A small-molecule ligand and the protein it binds are described below.
Small molecule (SMILES): CC(=O)N[C@H]1[C@H]([C@H](O)[C@H](O)CO)O[C@@](O)(C(=O)O)C[C@@H]1O

Sequence of chain 3.A:
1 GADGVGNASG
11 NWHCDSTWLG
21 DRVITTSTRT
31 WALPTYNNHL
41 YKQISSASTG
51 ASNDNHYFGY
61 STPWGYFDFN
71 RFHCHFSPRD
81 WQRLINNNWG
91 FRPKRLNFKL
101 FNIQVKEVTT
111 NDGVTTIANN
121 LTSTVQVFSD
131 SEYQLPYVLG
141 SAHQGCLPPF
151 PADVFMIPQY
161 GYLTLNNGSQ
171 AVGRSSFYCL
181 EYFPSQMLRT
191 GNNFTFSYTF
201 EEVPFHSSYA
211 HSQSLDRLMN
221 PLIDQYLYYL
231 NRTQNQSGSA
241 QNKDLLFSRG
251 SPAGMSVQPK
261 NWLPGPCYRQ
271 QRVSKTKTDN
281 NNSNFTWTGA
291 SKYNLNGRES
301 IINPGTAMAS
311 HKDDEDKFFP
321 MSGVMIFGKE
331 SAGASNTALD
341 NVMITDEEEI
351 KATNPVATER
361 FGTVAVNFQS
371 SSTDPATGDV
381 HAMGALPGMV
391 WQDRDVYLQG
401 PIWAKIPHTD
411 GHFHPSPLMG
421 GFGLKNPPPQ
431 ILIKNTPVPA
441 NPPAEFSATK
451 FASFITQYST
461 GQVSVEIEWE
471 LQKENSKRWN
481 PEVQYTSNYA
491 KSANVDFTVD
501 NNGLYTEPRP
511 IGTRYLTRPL

Binding-site contacts:
Ligand atom C4 contacts residue VAL257 of chain 3.A at 4.4 Å (hydrophobic).
Ligand atom C1 contacts residue ARG232 of chain 3.A at 3.6 Å.
Ligand atom C11 contacts residue GLY254 of chain 3.A at 3.6 Å.
Ligand atom C1 contacts residue ASN231 of chain 3.A at 3.6 Å.
Ligand atom C11 contacts residue ALA253 of chain 3.A at 3.6 Å (hydrophobic).
Ligand atom O4 contacts residue ASN231 of chain 3.A at 4.2 Å.
Ligand atom O1B contacts residue ASN231 of chain 3.A at 4.3 Å.
Ligand atom C2 contacts residue ASN231 of chain 3.A at 4.0 Å.
Ligand atom C10 contacts residue SER256 of chain 3.A at 4.2 Å.
Ligand atom C3 contacts residue ASN231 of chain 3.A at 3.9 Å.
Ligand atom O2 contacts residue ASN231 of chain 3.A at 4.2 Å.
Ligand atom O1A contacts residue ARG232 of chain 3.A at 3.5 Å.
Ligand atom C11 contacts residue SER256 of chain 3.A at 4.3 Å.
Ligand atom O2 contacts residue ARG232 of chain 3.A at 4.5 Å.
Ligand atom O4 contacts residue VAL257 of chain 3.A at 3.1 Å.
Ligand atom O10 contacts residue SER256 of chain 3.A at 3.5 Å (h-bond).
Ligand atom C4 contacts residue ASN231 of chain 3.A at 3.5 Å.
Ligand atom C5 contacts residue ASN231 of chain 3.A at 4.5 Å.
Ligand atom O1B contacts residue ARG232 of chain 3.A at 2.5 Å (salt-bridge).
Ligand atom O1A contacts residue ASN231 of chain 3.A at 2.7 Å (h-bond).